Binding-site contacts:
Ligand atom O7 contacts residue GLN1071 of chain 1.C at 4.1 Å.
Ligand atom C4 contacts residue ASN717 of chain 1.C at 4.3 Å.
Ligand atom C1 contacts residue ASN717 of chain 1.C at 1.5 Å.
Ligand atom C2 contacts residue ASN717 of chain 1.C at 2.5 Å.
Ligand atom N2 contacts residue ASN717 of chain 1.C at 2.9 Å (h-bond).
Ligand atom C1 contacts residue GLN1071 of chain 1.C at 4.3 Å.
Ligand atom O5 contacts residue GLN1071 of chain 1.C at 4.1 Å.
Ligand atom C3 contacts residue LEU922 of chain 1.C at 4.5 Å (hydrophobic).
Ligand atom O7 contacts residue ASN717 of chain 1.C at 3.4 Å (h-bond).
Ligand atom C5 contacts residue ASN717 of chain 1.C at 3.8 Å.
Ligand atom C7 contacts residue ASN717 of chain 1.C at 3.3 Å.
Ligand atom C8 contacts residue ASN717 of chain 1.C at 4.2 Å.
Ligand atom O5 contacts residue ASN717 of chain 1.C at 2.5 Å (h-bond).
Ligand atom C8 contacts residue THR716 of chain 1.C at 4.0 Å.
Ligand atom C3 contacts residue ASN717 of chain 1.C at 3.9 Å.
Ligand atom C1 contacts residue LEU922 of chain 1.C at 4.5 Å (hydrophobic).

Sequence of chain 1.C:
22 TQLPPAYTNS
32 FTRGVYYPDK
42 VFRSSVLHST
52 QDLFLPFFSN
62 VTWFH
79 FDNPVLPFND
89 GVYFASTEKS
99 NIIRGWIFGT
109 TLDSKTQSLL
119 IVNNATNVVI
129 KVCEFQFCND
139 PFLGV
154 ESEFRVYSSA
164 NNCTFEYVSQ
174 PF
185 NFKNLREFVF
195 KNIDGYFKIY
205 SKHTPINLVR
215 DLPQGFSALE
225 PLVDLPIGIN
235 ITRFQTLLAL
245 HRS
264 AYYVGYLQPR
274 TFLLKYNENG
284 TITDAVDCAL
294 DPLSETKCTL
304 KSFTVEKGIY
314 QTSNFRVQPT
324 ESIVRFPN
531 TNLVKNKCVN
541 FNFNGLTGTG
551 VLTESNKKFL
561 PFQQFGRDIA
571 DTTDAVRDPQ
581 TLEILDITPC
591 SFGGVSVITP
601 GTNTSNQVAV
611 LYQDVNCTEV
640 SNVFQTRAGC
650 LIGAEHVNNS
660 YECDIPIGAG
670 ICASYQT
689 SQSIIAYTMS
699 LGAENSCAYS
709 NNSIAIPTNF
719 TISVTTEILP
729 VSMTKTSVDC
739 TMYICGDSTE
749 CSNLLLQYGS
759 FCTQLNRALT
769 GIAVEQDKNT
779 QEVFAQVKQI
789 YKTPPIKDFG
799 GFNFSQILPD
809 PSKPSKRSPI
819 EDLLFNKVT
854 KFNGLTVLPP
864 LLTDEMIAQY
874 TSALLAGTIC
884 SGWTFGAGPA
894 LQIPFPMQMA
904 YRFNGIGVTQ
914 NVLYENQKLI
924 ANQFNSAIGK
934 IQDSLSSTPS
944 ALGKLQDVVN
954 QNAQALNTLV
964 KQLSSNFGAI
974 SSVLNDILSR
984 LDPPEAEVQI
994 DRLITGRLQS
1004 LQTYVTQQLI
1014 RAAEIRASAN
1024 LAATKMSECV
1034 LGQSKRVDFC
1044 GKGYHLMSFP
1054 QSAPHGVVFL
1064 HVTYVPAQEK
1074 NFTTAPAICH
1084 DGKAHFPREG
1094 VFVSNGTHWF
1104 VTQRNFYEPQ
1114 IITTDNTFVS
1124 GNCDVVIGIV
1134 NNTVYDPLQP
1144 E

The small molecule below binds the protein below.
Small molecule (SMILES): CC(=O)N[C@@H]1[C@@H](O)[C@H](O)[C@@H](CO)O[C@H]1O